This protein binds this small molecule.
Small molecule (SMILES): O=C(O)c1cccnc1

Binding-site contacts:
Ligand atom C2 contacts residue PHE119 of chain 1.A at 4.1 Å (hydrophobic).
Ligand atom C4 contacts residue VAL72 of chain 1.A at 3.8 Å (hydrophobic).
Ligand atom O1 contacts residue PHE119 of chain 1.A at 3.4 Å.
Ligand atom C4 contacts residue PHE119 of chain 1.A at 4.1 Å (hydrophobic).
Ligand atom C6 contacts residue LYS74 of chain 1.A at 3.8 Å.
Ligand atom C4 contacts residue ILE180 of chain 1.A at 4.1 Å (hydrophobic).
Ligand atom C2 contacts residue ILE180 of chain 1.A at 3.9 Å (hydrophobic).
Ligand atom C5 contacts residue LEU51 of chain 1.A at 3.8 Å (hydrophobic).
Ligand atom C3 contacts residue PHE119 of chain 1.A at 3.5 Å (hydrophobic).
Ligand atom C1 contacts residue VAL59 of chain 1.A at 4.3 Å (hydrophobic).
Ligand atom O1 contacts residue ILE101 of chain 1.A at 4.3 Å.
Ligand atom C6 contacts residue PHE119 of chain 1.A at 3.9 Å (hydrophobic).
Ligand atom N contacts residue LEU51 of chain 1.A at 3.8 Å.
Ligand atom C1 contacts residue ILE180 of chain 1.A at 3.6 Å (hydrophobic).
Ligand atom O2 contacts residue ASP181 of chain 1.A at 3.5 Å.
Ligand atom C4 contacts residue ILE101 of chain 1.A at 4.2 Å (hydrophobic).
Ligand atom C6 contacts residue ILE180 of chain 1.A at 4.0 Å (hydrophobic).
Ligand atom O1 contacts residue ASP181 of chain 1.A at 2.9 Å (salt-bridge).
Ligand atom C3 contacts residue ILE101 of chain 1.A at 4.0 Å (hydrophobic).
Ligand atom N contacts residue VAL59 of chain 1.A at 3.9 Å.
Ligand atom O1 contacts residue LYS74 of chain 1.A at 4.0 Å.
Ligand atom N contacts residue VAL72 of chain 1.A at 4.3 Å.
Ligand atom C5 contacts residue ILE180 of chain 1.A at 4.4 Å (hydrophobic).
Ligand atom C4 contacts residue MET169 of chain 1.A at 4.3 Å (hydrophobic).
Ligand atom O2 contacts residue LYS74 of chain 1.A at 3.0 Å (salt-bridge).
Ligand atom C3 contacts residue ILE180 of chain 1.A at 3.9 Å (hydrophobic).
Ligand atom C5 contacts residue MET169 of chain 1.A at 3.9 Å (hydrophobic).
Ligand atom N contacts residue ILE180 of chain 1.A at 3.9 Å.
Ligand atom N contacts residue MET169 of chain 1.A at 4.4 Å.
Ligand atom C5 contacts residue VAL72 of chain 1.A at 3.6 Å (hydrophobic).
Ligand atom C5 contacts residue VAL59 of chain 1.A at 4.4 Å (hydrophobic).
Ligand atom O1 contacts residue ILE180 of chain 1.A at 3.9 Å.
Ligand atom C2 contacts residue ASP181 of chain 1.A at 4.3 Å.
Ligand atom C6 contacts residue ASP181 of chain 1.A at 3.4 Å.

Sequence of chain 1.A:
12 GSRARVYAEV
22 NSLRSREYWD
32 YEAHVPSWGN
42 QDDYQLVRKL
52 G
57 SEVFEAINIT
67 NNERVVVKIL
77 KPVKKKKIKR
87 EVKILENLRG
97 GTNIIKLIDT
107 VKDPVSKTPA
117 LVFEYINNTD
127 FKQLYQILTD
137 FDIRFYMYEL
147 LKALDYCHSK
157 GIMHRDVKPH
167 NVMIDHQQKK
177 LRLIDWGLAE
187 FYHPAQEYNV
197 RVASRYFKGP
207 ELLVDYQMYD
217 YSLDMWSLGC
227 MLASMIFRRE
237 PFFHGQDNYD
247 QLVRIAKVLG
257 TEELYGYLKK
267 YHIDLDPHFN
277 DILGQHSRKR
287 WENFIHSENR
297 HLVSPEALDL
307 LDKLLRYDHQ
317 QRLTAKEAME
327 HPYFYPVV